Binding-site contacts:
Ligand atom CA contacts residue TYR8 of chain 1.A at 3.6 Å (hydrophobic).
Ligand atom N contacts residue TYR160 of chain 1.A at 4.1 Å.
Ligand atom CE contacts residue MET46 of chain 1.A at 3.7 Å (hydrophobic).
Ligand atom O contacts residue TYR160 of chain 1.A at 3.6 Å.
Ligand atom OXT contacts residue GLY1 of chain 1.C at 4.3 Å.
Ligand atom O contacts residue GLY1 of chain 1.C at 3.3 Å.
Ligand atom SD contacts residue GLU64 of chain 1.A at 4.3 Å.
Ligand atom C contacts residue LYS67 of chain 1.A at 3.7 Å.
Ligand atom SD contacts residue LYS67 of chain 1.A at 4.0 Å.
Ligand atom SD contacts residue HIS71 of chain 1.A at 3.9 Å.
Ligand atom OXT contacts residue TYR100 of chain 1.A at 2.7 Å (h-bond).
Ligand atom CA contacts residue GLU64 of chain 1.A at 3.9 Å.
Ligand atom CG contacts residue GLY1 of chain 1.C at 4.5 Å.
Ligand atom CB contacts residue TYR100 of chain 1.A at 3.4 Å (hydrophobic).
Ligand atom CE contacts residue GLU64 of chain 1.A at 3.6 Å.
Ligand atom CA contacts residue GLY1 of chain 1.C at 2.4 Å.
Ligand atom N contacts residue LYS67 of chain 1.A at 3.5 Å (salt-bridge).
Ligand atom C contacts residue TYR100 of chain 1.A at 3.6 Å (hydrophobic).
Ligand atom CA contacts residue TYR100 of chain 1.A at 3.8 Å (hydrophobic).
Ligand atom CG contacts residue GLU64 of chain 1.A at 3.6 Å.
Ligand atom N contacts residue TYR8 of chain 1.A at 3.4 Å (h-bond).
Ligand atom SD contacts residue VAL68 of chain 1.A at 3.8 Å.
Ligand atom CE contacts residue VAL68 of chain 1.A at 3.9 Å (hydrophobic).
Ligand atom O contacts residue LYS67 of chain 1.A at 2.6 Å (salt-bridge).
Ligand atom CB contacts residue GLY1 of chain 1.C at 3.7 Å.
Ligand atom N contacts residue GLY1 of chain 1.C at 1.3 Å.
Ligand atom SD contacts residue PHE10 of chain 1.A at 4.0 Å.
Ligand atom CE contacts residue TYR8 of chain 1.A at 4.0 Å (hydrophobic).
Ligand atom CA contacts residue LYS67 of chain 1.A at 4.2 Å.
Ligand atom OXT contacts residue TYR160 of chain 1.A at 3.6 Å.
Ligand atom C contacts residue TYR160 of chain 1.A at 3.6 Å (hydrophobic).
Ligand atom N contacts residue GLU64 of chain 1.A at 2.9 Å (salt-bridge).
Ligand atom CB contacts residue GLU64 of chain 1.A at 3.8 Å.
Ligand atom C contacts residue GLY1 of chain 1.C at 3.2 Å.
Ligand atom CG contacts residue LYS67 of chain 1.A at 3.7 Å.
Ligand atom CA contacts residue TYR160 of chain 1.A at 3.5 Å (hydrophobic).
Ligand atom CG contacts residue TYR100 of chain 1.A at 3.9 Å (hydrophobic).
Ligand atom CB contacts residue TYR8 of chain 1.A at 3.8 Å (hydrophobic).
Ligand atom SD contacts residue TYR100 of chain 1.A at 4.5 Å.

This small molecule binds to this protein.
Small molecule (SMILES): CSCC[C@H](N)C(=O)O

Sequence of chain 1.A:
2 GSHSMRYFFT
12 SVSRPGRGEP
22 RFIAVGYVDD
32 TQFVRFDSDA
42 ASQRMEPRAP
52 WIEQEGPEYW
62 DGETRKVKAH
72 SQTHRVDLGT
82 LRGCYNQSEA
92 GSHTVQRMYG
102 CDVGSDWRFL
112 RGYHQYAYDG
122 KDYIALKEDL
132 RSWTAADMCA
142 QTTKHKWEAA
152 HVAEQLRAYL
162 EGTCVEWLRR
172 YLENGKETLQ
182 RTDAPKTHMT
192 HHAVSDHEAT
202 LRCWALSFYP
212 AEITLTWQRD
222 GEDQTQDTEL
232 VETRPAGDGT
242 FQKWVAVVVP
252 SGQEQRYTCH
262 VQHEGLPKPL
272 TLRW